The small molecule below binds the protein below.
Small molecule (SMILES): CCN1c2ccc(C(=O)c3cnn(C)c3O)cc2N(CC)S1(=O)=O

Binding-site contacts:
Ligand atom O12 contacts residue GLN334 of chain 1.A at 3.7 Å.
Ligand atom C10 contacts residue CO1 of chain 1.G at 2.9 Å.
Ligand atom C21 contacts residue LEU367 of chain 1.A at 3.7 Å (hydrophobic).
Ligand atom O17 contacts residue HIS266 of chain 1.A at 3.5 Å (h-bond).
Ligand atom O17 contacts residue VAL185 of chain 1.A at 3.5 Å.
Ligand atom N14 contacts residue PHE359 of chain 1.A at 3.7 Å.
Ligand atom C22 contacts residue LEU323 of chain 1.A at 3.6 Å (hydrophobic).
Ligand atom C05 contacts residue PHE336 of chain 1.A at 3.7 Å (hydrophobic).
Ligand atom O24 contacts residue PHE364 of chain 1.A at 3.7 Å.
Ligand atom C01 contacts residue PHE336 of chain 1.A at 3.2 Å (hydrophobic).
Ligand atom O17 contacts residue CO1 of chain 1.G at 2.1 Å.
Ligand atom C05 contacts residue PHE364 of chain 1.A at 3.3 Å (hydrophobic).
Ligand atom O24 contacts residue GLN251 of chain 1.A at 3.4 Å (h-bond).
Ligand atom C22 contacts residue ASN363 of chain 1.A at 3.3 Å.
Ligand atom C02 contacts residue PHE336 of chain 1.A at 3.3 Å (hydrophobic).
Ligand atom C20 contacts residue PHE347 of chain 1.A at 3.6 Å (hydrophobic).
Ligand atom O17 contacts residue HIS183 of chain 1.A at 3.1 Å (h-bond).
Ligand atom O12 contacts residue PHE359 of chain 1.A at 3.6 Å.
Ligand atom C06 contacts residue PHE364 of chain 1.A at 3.7 Å (hydrophobic).
Ligand atom C22 contacts residue LEU367 of chain 1.A at 3.5 Å (hydrophobic).
Ligand atom C06 contacts residue PHE336 of chain 1.A at 3.4 Å (hydrophobic).
Ligand atom O12 contacts residue PHE336 of chain 1.A at 3.5 Å.
Ligand atom C03 contacts residue GLY360 of chain 1.A at 3.5 Å.
Ligand atom C21 contacts residue ASN363 of chain 1.A at 3.7 Å.
Ligand atom C13 contacts residue CO1 of chain 1.G at 3.0 Å.
Ligand atom N07 contacts residue PHE364 of chain 1.A at 3.5 Å.
Ligand atom C18 contacts residue PRO239 of chain 1.A at 3.5 Å (hydrophobic).
Ligand atom C16 contacts residue PHE364 of chain 1.A at 3.6 Å (hydrophobic).
Ligand atom C11 contacts residue PHE359 of chain 1.A at 3.5 Å (hydrophobic).
Ligand atom C04 contacts residue GLY360 of chain 1.A at 3.6 Å.
Ligand atom C18 contacts residue SER226 of chain 1.A at 3.7 Å.
Ligand atom C04 contacts residue PHE364 of chain 1.A at 3.6 Å (hydrophobic).
Ligand atom C19 contacts residue PHE347 of chain 1.A at 3.7 Å (hydrophobic).
Ligand atom C03 contacts residue PHE336 of chain 1.A at 3.6 Å (hydrophobic).
Ligand atom O12 contacts residue CO1 of chain 1.G at 2.0 Å.
Ligand atom C10 contacts residue PHE359 of chain 1.A at 3.5 Å (hydrophobic).
Ligand atom O12 contacts residue GLU349 of chain 1.A at 3.1 Å (salt-bridge).
Ligand atom C19 contacts residue GLN251 of chain 1.A at 3.7 Å.
Ligand atom C13 contacts residue PHE359 of chain 1.A at 3.7 Å (hydrophobic).
Ligand atom C11 contacts residue CO1 of chain 1.G at 3.3 Å.

Sequence of chain 1.A:
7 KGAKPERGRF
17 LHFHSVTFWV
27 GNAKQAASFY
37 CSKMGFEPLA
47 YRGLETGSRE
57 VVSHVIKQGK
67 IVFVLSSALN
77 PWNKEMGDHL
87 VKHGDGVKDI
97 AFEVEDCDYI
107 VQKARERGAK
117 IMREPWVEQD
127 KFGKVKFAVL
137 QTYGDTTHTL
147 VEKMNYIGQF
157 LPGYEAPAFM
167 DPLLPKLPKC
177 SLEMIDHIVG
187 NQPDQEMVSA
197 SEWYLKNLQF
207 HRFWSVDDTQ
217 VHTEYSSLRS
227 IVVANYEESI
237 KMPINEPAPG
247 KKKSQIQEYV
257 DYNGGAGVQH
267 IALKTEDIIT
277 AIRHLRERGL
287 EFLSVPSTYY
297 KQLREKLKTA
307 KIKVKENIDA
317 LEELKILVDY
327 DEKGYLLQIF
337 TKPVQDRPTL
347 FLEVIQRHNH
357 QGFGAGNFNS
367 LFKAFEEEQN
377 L